Binding-site contacts:
Ligand atom C3' contacts residue ASN127 of chain 1.C at 3.5 Å.
Ligand atom C6 contacts residue LEU189 of chain 1.C at 3.5 Å (hydrophobic).
Ligand atom O2' contacts residue GLY126 of chain 1.C at 3.8 Å.
Ligand atom O2A contacts residue GLY49 of chain 1.C at 3.8 Å.
Ligand atom N1 contacts residue TYR122 of chain 1.C at 3.6 Å.
Ligand atom N1 contacts residue ALA123 of chain 1.C at 3.1 Å (h-bond).
Ligand atom C2 contacts residue LEU43 of chain 1.C at 3.5 Å (hydrophobic).
Ligand atom O1G contacts residue LYS73 of chain 1.C at 4.0 Å.
Ligand atom O2' contacts residue ASN127 of chain 1.C at 3.9 Å.
Ligand atom N6 contacts residue GLU121 of chain 1.C at 3.1 Å (salt-bridge).
Ligand atom N3 contacts residue LEU43 of chain 1.C at 3.5 Å.
Ligand atom C6 contacts residue ALA71 of chain 1.C at 3.8 Å (hydrophobic).
Ligand atom C5 contacts residue LEU189 of chain 1.C at 3.6 Å (hydrophobic).
Ligand atom PB contacts residue ASP200 of chain 1.C at 4.0 Å.
Ligand atom C4 contacts residue LEU189 of chain 1.C at 3.9 Å (hydrophobic).
Ligand atom C8 contacts residue VAL51 of chain 1.C at 3.8 Å (hydrophobic).
Ligand atom C5 contacts residue VAL51 of chain 1.C at 4.0 Å (hydrophobic).
Ligand atom O2A contacts residue GLY44 of chain 1.C at 3.5 Å (h-bond).
Ligand atom O3' contacts residue ASN127 of chain 1.C at 2.8 Å (h-bond).
Ligand atom O4' contacts residue GLY44 of chain 1.C at 3.7 Å.
Ligand atom N3 contacts residue ALA123 of chain 1.C at 4.0 Å.
Ligand atom N7 contacts residue VAL51 of chain 1.C at 3.7 Å.
Ligand atom N1 contacts residue LEU43 of chain 1.C at 3.8 Å.
Ligand atom C3B contacts residue ASP200 of chain 1.C at 3.1 Å.
Ligand atom O2G contacts residue LYS73 of chain 1.C at 3.8 Å.
Ligand atom C2 contacts residue TYR122 of chain 1.C at 3.7 Å (hydrophobic).
Ligand atom C2 contacts residue ALA123 of chain 1.C at 3.0 Å (hydrophobic).
Ligand atom O2B contacts residue ASP200 of chain 1.C at 3.5 Å (salt-bridge).
Ligand atom O1G contacts residue PHE48 of chain 1.C at 3.9 Å.
Ligand atom C5 contacts residue LEU43 of chain 1.C at 4.1 Å (hydrophobic).
Ligand atom C6 contacts residue ALA123 of chain 1.C at 4.0 Å (hydrophobic).
Ligand atom C4 contacts residue LEU43 of chain 1.C at 3.8 Å (hydrophobic).
Ligand atom N7 contacts residue LEU189 of chain 1.C at 3.8 Å.
Ligand atom N6 contacts residue ALA71 of chain 1.C at 3.4 Å.
Ligand atom O5' contacts residue GLY44 of chain 1.C at 3.5 Å.
Ligand atom O3G contacts residue PHE48 of chain 1.C at 3.4 Å (h-bond).
Ligand atom C4' contacts residue GLY44 of chain 1.C at 3.9 Å.
Ligand atom C1' contacts residue LEU43 of chain 1.C at 4.1 Å (hydrophobic).
Ligand atom N6 contacts residue LEU189 of chain 1.C at 3.4 Å.
Ligand atom N6 contacts residue VAL120 of chain 1.C at 3.8 Å.

Sequence of chain 1.C:
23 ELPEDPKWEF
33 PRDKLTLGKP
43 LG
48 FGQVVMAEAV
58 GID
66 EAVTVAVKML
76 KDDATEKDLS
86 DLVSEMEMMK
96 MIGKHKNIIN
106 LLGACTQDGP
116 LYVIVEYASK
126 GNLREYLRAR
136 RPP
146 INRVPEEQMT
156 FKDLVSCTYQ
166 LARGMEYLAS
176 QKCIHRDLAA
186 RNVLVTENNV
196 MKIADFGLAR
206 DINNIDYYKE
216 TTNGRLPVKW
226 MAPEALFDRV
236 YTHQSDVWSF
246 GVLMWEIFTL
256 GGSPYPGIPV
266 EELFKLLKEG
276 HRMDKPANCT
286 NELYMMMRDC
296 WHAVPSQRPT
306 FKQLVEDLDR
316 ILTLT

A small-molecule ligand and the protein it binds are described below.
Small molecule (SMILES): Nc1ncnc2c1ncn2[C@@H]1O[C@H](CO[P](=O)(O)O[P](=O)(O)CP(=O)(O)O)[C@@H](O)[C@H]1O